The protein below binds the small molecule below.
Small molecule (SMILES): CC(=O)N[C@@H]1[C@@H](O)[C@H](O)[C@@H](CO)O[C@H]1O

Sequence of chain 1.A:
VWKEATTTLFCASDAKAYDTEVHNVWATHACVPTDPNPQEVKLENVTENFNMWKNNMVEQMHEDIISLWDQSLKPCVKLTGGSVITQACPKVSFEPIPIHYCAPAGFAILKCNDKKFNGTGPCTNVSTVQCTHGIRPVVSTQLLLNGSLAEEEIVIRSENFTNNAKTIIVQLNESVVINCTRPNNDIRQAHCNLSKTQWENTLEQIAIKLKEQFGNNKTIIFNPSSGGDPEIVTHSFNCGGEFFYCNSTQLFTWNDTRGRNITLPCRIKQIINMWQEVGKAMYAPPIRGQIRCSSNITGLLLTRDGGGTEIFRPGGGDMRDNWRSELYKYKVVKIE

Binding-site contacts:
Ligand atom C4 contacts residue ASN248 of chain 1.A at 3.8 Å.
Ligand atom C2 contacts residue ASN248 of chain 1.A at 2.8 Å.
Ligand atom O7 contacts residue LYS249 of chain 1.A at 3.5 Å (salt-bridge).
Ligand atom C7 contacts residue ASN248 of chain 1.A at 4.4 Å.
Ligand atom C3 contacts residue ASN248 of chain 1.A at 3.9 Å.
Ligand atom C5 contacts residue ASN248 of chain 1.A at 3.1 Å.
Ligand atom C1 contacts residue ASN248 of chain 1.A at 1.6 Å.
Ligand atom C6 contacts residue ASN248 of chain 1.A at 3.9 Å.
Ligand atom O7 contacts residue ASN248 of chain 1.A at 4.3 Å.
Ligand atom O6 contacts residue ASN248 of chain 1.A at 4.1 Å.
Ligand atom O5 contacts residue ASN248 of chain 1.A at 1.7 Å (h-bond).
Ligand atom N2 contacts residue ASN248 of chain 1.A at 3.7 Å.